This protein binds this small molecule.
Small molecule (SMILES): CNS(=O)(=O)c1cccc(C)c1F

Sequence of chain 1.A:
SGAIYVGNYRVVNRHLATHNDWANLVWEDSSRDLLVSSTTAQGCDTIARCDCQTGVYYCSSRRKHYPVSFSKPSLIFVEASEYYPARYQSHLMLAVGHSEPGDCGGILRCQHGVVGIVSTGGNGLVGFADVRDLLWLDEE

Binding-site contacts:
Ligand atom F13 contacts residue HIS97 of chain 1.A at 4.0 Å.
Ligand atom S3 contacts residue SER96 of chain 1.A at 4.0 Å.
Ligand atom C1 contacts residue LEU81 of chain 1.A at 3.7 Å (hydrophobic).
Ligand atom C6 contacts residue HIS97 of chain 1.A at 3.8 Å.
Ligand atom C7 contacts residue HIS97 of chain 1.A at 3.8 Å.
Ligand atom C7 contacts residue PRO79 of chain 1.A at 3.5 Å (hydrophobic).
Ligand atom C8 contacts residue HIS97 of chain 1.A at 3.9 Å.
Ligand atom O4 contacts residue SER96 of chain 1.A at 3.3 Å.
Ligand atom C11 contacts residue HIS97 of chain 1.A at 4.0 Å.
Ligand atom S3 contacts residue LEU81 of chain 1.A at 4.2 Å.
Ligand atom C10 contacts residue HIS97 of chain 1.A at 3.6 Å.
Ligand atom N2 contacts residue LEU81 of chain 1.A at 3.9 Å.
Ligand atom O5 contacts residue HIS97 of chain 1.A at 3.0 Å (h-bond).
Ligand atom C7 contacts residue SER80 of chain 1.A at 4.1 Å.
Ligand atom O5 contacts residue SER96 of chain 1.A at 3.5 Å.
Ligand atom S3 contacts residue HIS97 of chain 1.A at 3.8 Å.
Ligand atom C8 contacts residue PRO79 of chain 1.A at 3.6 Å (hydrophobic).
Ligand atom O5 contacts residue SER80 of chain 1.A at 2.9 Å (h-bond).
Ligand atom C12 contacts residue HIS97 of chain 1.A at 3.6 Å.
Ligand atom O4 contacts residue HIS97 of chain 1.A at 3.5 Å.
Ligand atom S3 contacts residue SER80 of chain 1.A at 4.3 Å.
Ligand atom O5 contacts residue LEU81 of chain 1.A at 3.0 Å (h-bond).
Ligand atom C9 contacts residue HIS97 of chain 1.A at 3.8 Å.